Binding-site contacts:
Ligand atom CH2 contacts residue LEU107 of chain 1.D at 4.1 Å (hydrophobic).
Ligand atom N1 contacts residue ASN109 of chain 1.A at 3.0 Å (h-bond).
Ligand atom CD1 contacts residue PHE25 of chain 1.D at 4.0 Å (hydrophobic).
Ligand atom NE1 contacts residue PHE25 of chain 1.D at 3.7 Å.
Ligand atom CD2 contacts residue LEU107 of chain 1.D at 3.8 Å (hydrophobic).
Ligand atom CE3 contacts residue LEU107 of chain 1.D at 4.0 Å (hydrophobic).
Ligand atom CD1 contacts residue ASP37 of chain 1.A at 3.3 Å.
Ligand atom CE2 contacts residue LEU107 of chain 1.D at 3.8 Å (hydrophobic).
Ligand atom CE3 contacts residue GLY106 of chain 1.D at 3.6 Å.
Ligand atom CB contacts residue VAL111 of chain 1.A at 3.4 Å (hydrophobic).
Ligand atom CZ2 contacts residue ASN52 of chain 1.D at 3.9 Å.
Ligand atom CH2 contacts residue ASN52 of chain 1.D at 3.1 Å.
Ligand atom CA contacts residue ASN109 of chain 1.A at 3.2 Å.
Ligand atom CG contacts residue ASP37 of chain 1.A at 3.8 Å.
Ligand atom CH2 contacts residue LEU28 of chain 1.D at 3.6 Å (hydrophobic).
Ligand atom CZ2 contacts residue PHE25 of chain 1.D at 3.8 Å (hydrophobic).
Ligand atom CG contacts residue ASP110 of chain 1.A at 3.9 Å.
Ligand atom CD2 contacts residue ASP110 of chain 1.A at 4.2 Å.
Ligand atom CZ2 contacts residue LEU107 of chain 1.D at 3.9 Å (hydrophobic).
Ligand atom CD2 contacts residue GLY106 of chain 1.D at 4.2 Å.
Ligand atom CG contacts residue PHE25 of chain 1.D at 4.0 Å (hydrophobic).
Ligand atom CZ3 contacts residue ASN52 of chain 1.D at 3.7 Å.
Ligand atom N1 contacts residue ASP37 of chain 1.A at 3.0 Å (salt-bridge).
Ligand atom CA contacts residue VAL111 of chain 1.A at 3.8 Å (hydrophobic).
Ligand atom N1 contacts residue TQQ62 of chain 1.A at 2.7 Å (h-bond).
Ligand atom CB contacts residue ASN109 of chain 1.A at 3.4 Å.
Ligand atom CD1 contacts residue LEU107 of chain 1.D at 4.1 Å (hydrophobic).
Ligand atom N1 contacts residue VAL111 of chain 1.A at 3.1 Å (h-bond).
Ligand atom CZ3 contacts residue LEU28 of chain 1.D at 3.8 Å (hydrophobic).
Ligand atom CZ2 contacts residue GLY106 of chain 1.D at 4.0 Å.
Ligand atom CB contacts residue ASP110 of chain 1.A at 3.5 Å.
Ligand atom CZ3 contacts residue LEU107 of chain 1.D at 4.2 Å (hydrophobic).
Ligand atom CH2 contacts residue GLY106 of chain 1.D at 3.8 Å.
Ligand atom CE2 contacts residue PHE25 of chain 1.D at 3.6 Å (hydrophobic).
Ligand atom CZ3 contacts residue GLY106 of chain 1.D at 3.6 Å.
Ligand atom CD2 contacts residue PHE25 of chain 1.D at 3.8 Å (hydrophobic).
Ligand atom NE1 contacts residue LEU107 of chain 1.D at 3.7 Å.
Ligand atom CB contacts residue ASP37 of chain 1.A at 3.5 Å.
Ligand atom CA contacts residue ASP37 of chain 1.A at 3.1 Å.
Ligand atom CA contacts residue TQQ62 of chain 1.A at 4.0 Å.

Sequence of chain 1.D:
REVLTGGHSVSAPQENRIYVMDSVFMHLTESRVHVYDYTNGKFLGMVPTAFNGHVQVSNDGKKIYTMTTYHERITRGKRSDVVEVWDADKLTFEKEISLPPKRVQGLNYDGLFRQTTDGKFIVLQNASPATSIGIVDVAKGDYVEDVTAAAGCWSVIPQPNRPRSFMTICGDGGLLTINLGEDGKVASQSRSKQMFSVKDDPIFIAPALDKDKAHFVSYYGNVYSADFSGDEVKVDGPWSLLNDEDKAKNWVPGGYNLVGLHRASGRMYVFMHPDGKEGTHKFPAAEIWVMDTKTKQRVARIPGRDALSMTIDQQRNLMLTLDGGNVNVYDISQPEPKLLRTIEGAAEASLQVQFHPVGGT

The protein below binds the small molecule below.
Small molecule (SMILES): NCCc1c[nH]c2ccccc12

Sequence of chain 1.A:
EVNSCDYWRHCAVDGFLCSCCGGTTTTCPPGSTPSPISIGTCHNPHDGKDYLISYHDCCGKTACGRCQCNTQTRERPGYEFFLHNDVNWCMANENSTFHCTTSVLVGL